Binding-site contacts:
Ligand atom O7 contacts residue ASN342 of chain 1.A at 4.1 Å.
Ligand atom O4 contacts residue LYS364 of chain 1.A at 3.4 Å.
Ligand atom C7 contacts residue TYR434 of chain 1.A at 4.4 Å (hydrophobic).
Ligand atom O5 contacts residue TYR434 of chain 1.A at 4.2 Å.
Ligand atom C2 contacts residue TYR434 of chain 1.A at 4.1 Å (hydrophobic).
Ligand atom C6 contacts residue GLY363 of chain 1.A at 4.0 Å.
Ligand atom C6 contacts residue LYS364 of chain 1.A at 3.9 Å.
Ligand atom C6 contacts residue LYS365 of chain 1.A at 4.0 Å.
Ligand atom C5 contacts residue ASN342 of chain 1.A at 3.4 Å.
Ligand atom C8 contacts residue LYS364 of chain 1.A at 4.3 Å.
Ligand atom C2 contacts residue ASN342 of chain 1.A at 2.5 Å.
Ligand atom C6 contacts residue ASN342 of chain 1.A at 4.4 Å.
Ligand atom O6 contacts residue LYS365 of chain 1.A at 4.1 Å.
Ligand atom C1 contacts residue ASN342 of chain 1.A at 1.4 Å.
Ligand atom C1 contacts residue TYR434 of chain 1.A at 3.9 Å (hydrophobic).
Ligand atom C7 contacts residue ASN342 of chain 1.A at 3.5 Å.
Ligand atom O5 contacts residue ASN432 of chain 1.A at 4.4 Å.
Ligand atom C4 contacts residue LYS364 of chain 1.A at 4.2 Å.
Ligand atom O5 contacts residue ASN342 of chain 1.A at 2.4 Å (h-bond).
Ligand atom C8 contacts residue ASN342 of chain 1.A at 4.0 Å.
Ligand atom C3 contacts residue ASN342 of chain 1.A at 3.8 Å.
Ligand atom C4 contacts residue GLY363 of chain 1.A at 4.3 Å.
Ligand atom O7 contacts residue TYR434 of chain 1.A at 3.9 Å.
Ligand atom C4 contacts residue ASN342 of chain 1.A at 4.2 Å.
Ligand atom N2 contacts residue ASN342 of chain 1.A at 3.0 Å (h-bond).

Sequence of chain 1.A:
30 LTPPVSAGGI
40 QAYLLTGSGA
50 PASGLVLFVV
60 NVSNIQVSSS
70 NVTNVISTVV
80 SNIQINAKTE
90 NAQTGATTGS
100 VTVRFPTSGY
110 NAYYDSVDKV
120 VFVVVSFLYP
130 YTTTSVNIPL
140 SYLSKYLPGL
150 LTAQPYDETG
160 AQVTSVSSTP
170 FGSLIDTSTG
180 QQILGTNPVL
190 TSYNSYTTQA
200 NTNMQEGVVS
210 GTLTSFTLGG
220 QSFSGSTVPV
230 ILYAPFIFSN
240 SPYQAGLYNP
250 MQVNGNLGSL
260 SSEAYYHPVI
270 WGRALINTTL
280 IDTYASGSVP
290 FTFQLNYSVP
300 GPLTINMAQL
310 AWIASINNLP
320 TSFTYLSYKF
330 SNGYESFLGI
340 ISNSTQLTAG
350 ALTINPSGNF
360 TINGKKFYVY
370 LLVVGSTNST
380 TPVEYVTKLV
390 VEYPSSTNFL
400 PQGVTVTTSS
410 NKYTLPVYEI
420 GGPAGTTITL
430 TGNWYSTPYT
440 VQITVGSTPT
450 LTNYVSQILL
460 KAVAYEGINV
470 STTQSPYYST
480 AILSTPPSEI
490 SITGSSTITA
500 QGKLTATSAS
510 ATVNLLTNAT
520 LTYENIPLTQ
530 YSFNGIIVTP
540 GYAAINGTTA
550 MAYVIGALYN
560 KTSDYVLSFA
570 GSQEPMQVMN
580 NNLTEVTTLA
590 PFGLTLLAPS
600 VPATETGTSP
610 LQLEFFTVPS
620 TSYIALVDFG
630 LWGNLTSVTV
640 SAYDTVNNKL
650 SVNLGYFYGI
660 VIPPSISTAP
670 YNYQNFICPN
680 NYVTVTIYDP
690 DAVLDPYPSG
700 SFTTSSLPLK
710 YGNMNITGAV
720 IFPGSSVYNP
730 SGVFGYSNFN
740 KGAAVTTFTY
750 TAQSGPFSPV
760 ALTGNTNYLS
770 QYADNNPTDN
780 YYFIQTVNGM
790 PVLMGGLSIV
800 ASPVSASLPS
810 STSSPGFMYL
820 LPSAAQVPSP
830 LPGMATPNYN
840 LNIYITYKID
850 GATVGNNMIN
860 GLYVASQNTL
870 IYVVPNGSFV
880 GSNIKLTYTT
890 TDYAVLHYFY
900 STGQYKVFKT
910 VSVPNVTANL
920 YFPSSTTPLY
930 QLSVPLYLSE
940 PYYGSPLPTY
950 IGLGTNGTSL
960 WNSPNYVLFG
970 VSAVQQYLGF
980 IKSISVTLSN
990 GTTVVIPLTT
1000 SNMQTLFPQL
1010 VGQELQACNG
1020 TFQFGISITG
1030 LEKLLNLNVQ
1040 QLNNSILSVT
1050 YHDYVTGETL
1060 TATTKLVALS

This small molecule binds to this protein.
Small molecule (SMILES): CC(=O)N[C@H]1[C@H](O[C@H]2[C@H](O)[C@@H](NC(C)=O)CO[C@@H]2CO)O[C@H](CO[C@H]2O[C@H](CO)[C@@H](O)[C@H](O)[C@@H]2O)[C@@H](O)[C@@H]1O[C@@H]1O[C@H](CS(=O)(=O)O)[C@@H](O)[C@H](O)[C@H]1O